Sequence of chain 1.G:
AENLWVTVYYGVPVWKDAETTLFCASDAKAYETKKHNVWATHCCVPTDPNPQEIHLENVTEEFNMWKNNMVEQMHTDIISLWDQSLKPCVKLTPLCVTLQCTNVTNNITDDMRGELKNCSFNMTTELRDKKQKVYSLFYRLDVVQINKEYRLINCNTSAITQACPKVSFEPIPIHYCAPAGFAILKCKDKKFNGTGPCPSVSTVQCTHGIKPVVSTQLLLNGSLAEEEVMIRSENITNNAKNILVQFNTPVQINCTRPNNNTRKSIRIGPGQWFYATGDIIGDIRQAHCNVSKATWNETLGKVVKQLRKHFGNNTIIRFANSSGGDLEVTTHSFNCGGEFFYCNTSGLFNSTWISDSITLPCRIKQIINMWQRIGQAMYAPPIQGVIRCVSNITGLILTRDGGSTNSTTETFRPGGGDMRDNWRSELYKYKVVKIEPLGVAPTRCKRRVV

Binding-site contacts:
Ligand atom C8 contacts residue SER244 of chain 1.G at 3.2 Å.
Ligand atom C5 contacts residue ASN204 of chain 1.G at 3.8 Å.
Ligand atom C2 contacts residue ASN204 of chain 1.G at 2.5 Å.
Ligand atom C4 contacts residue ASN204 of chain 1.G at 4.4 Å.
Ligand atom C1 contacts residue THR206 of chain 1.G at 4.1 Å.
Ligand atom C8 contacts residue PRO208 of chain 1.G at 4.1 Å (hydrophobic).
Ligand atom O5 contacts residue ASN204 of chain 1.G at 2.5 Å (h-bond).
Ligand atom N2 contacts residue ASN204 of chain 1.G at 2.9 Å (h-bond).
Ligand atom C3 contacts residue ASN204 of chain 1.G at 3.9 Å.
Ligand atom C8 contacts residue ASN204 of chain 1.G at 4.2 Å.
Ligand atom O7 contacts residue ASN204 of chain 1.G at 3.8 Å.
Ligand atom C3 contacts residue THR206 of chain 1.G at 4.1 Å.
Ligand atom C1 contacts residue ASN204 of chain 1.G at 1.5 Å.
Ligand atom C8 contacts residue GLU245 of chain 1.G at 4.4 Å.
Ligand atom C7 contacts residue THR206 of chain 1.G at 4.1 Å.
Ligand atom C2 contacts residue THR206 of chain 1.G at 4.0 Å.
Ligand atom C8 contacts residue THR206 of chain 1.G at 4.1 Å.
Ligand atom C7 contacts residue ASN204 of chain 1.G at 3.5 Å.
Ligand atom N2 contacts residue THR206 of chain 1.G at 3.2 Å (h-bond).

A protein and the small-molecule ligand that binds it are described below.
Small molecule (SMILES): CC(=O)N[C@H]1[C@H](O[C@H]2[C@H](O)[C@@H](NC(C)=O)CO[C@@H]2CO)O[C@H](CO)[C@@H](O)[C@@H]1O